Binding-site contacts:
Ligand atom O3 contacts residue HIS172 of chain 1.A at 3.3 Å.
Ligand atom C contacts residue GLN189 of chain 1.A at 3.7 Å.
Ligand atom C13 contacts residue PHE140 of chain 1.A at 3.7 Å (hydrophobic).
Ligand atom C12 contacts residue SER144 of chain 1.A at 3.8 Å.
Ligand atom C9 contacts residue CYS145 of chain 1.A at 3.6 Å (hydrophobic).
Ligand atom C16 contacts residue ASN142 of chain 1.A at 3.7 Å.
Ligand atom O3 contacts residue GLU166 of chain 1.A at 3.4 Å.
Ligand atom C3 contacts residue ASP187 of chain 1.A at 3.7 Å.
Ligand atom C5 contacts residue HIS164 of chain 1.A at 3.5 Å.
Ligand atom C4 contacts residue MET49 of chain 1.A at 3.4 Å (hydrophobic).
Ligand atom N1 contacts residue PHE140 of chain 1.A at 2.9 Å (h-bond).
Ligand atom C18 contacts residue ASN142 of chain 1.A at 3.6 Å.
Ligand atom C13 contacts residue GLU166 of chain 1.A at 3.7 Å.
Ligand atom C3 contacts residue ARG188 of chain 1.A at 3.6 Å.
Ligand atom N contacts residue CYS145 of chain 1.A at 3.5 Å (h-bond).
Ligand atom C5 contacts residue HIS41 of chain 1.A at 3.5 Å.
Ligand atom O2 contacts residue CYS145 of chain 1.A at 3.8 Å.
Ligand atom C11 contacts residue HIS163 of chain 1.A at 3.7 Å.
Ligand atom O2 contacts residue ASN142 of chain 1.A at 3.3 Å (h-bond).
Ligand atom O3 contacts residue HIS163 of chain 1.A at 2.7 Å (h-bond).
Ligand atom C12 contacts residue PHE140 of chain 1.A at 3.7 Å (hydrophobic).
Ligand atom C4 contacts residue HIS41 of chain 1.A at 3.8 Å.
Ligand atom C12 contacts residue GLU166 of chain 1.A at 3.6 Å.
Ligand atom O2 contacts residue GLY143 of chain 1.A at 3.1 Å (h-bond).
Ligand atom C2 contacts residue ARG188 of chain 1.A at 3.6 Å.
Ligand atom C14 contacts residue PHE140 of chain 1.A at 3.8 Å (hydrophobic).
Ligand atom C18 contacts residue LEU141 of chain 1.A at 3.7 Å (hydrophobic).
Ligand atom C3 contacts residue MET165 of chain 1.A at 3.3 Å (hydrophobic).
Ligand atom C3 contacts residue MET49 of chain 1.A at 3.6 Å (hydrophobic).
Ligand atom C13 contacts residue ASN142 of chain 1.A at 3.7 Å.
Ligand atom C2 contacts residue MET165 of chain 1.A at 3.7 Å (hydrophobic).
Ligand atom O3 contacts residue PHE140 of chain 1.A at 3.2 Å.
Ligand atom N1 contacts residue GLU166 of chain 1.A at 3.0 Å (salt-bridge).
Ligand atom C5 contacts residue MET49 of chain 1.A at 3.7 Å (hydrophobic).
Ligand atom C17 contacts residue ASN142 of chain 1.A at 3.5 Å.
Ligand atom C13 contacts residue LEU141 of chain 1.A at 3.5 Å (hydrophobic).
Ligand atom C7 contacts residue HIS41 of chain 1.A at 3.5 Å.
Ligand atom C14 contacts residue GLU166 of chain 1.A at 3.7 Å.
Ligand atom C12 contacts residue HIS163 of chain 1.A at 3.5 Å.
Ligand atom C11 contacts residue SER144 of chain 1.A at 3.7 Å.

Sequence of chain 2.A:
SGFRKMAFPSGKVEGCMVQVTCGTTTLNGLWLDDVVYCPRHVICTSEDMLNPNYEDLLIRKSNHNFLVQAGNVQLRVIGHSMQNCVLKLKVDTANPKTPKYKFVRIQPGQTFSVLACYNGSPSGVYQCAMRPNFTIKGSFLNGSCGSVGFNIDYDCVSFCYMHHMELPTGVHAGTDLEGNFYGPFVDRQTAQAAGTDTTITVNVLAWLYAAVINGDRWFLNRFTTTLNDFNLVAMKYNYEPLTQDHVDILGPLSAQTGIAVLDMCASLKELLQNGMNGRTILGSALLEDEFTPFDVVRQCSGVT

This small molecule binds to this protein.
Small molecule (SMILES): COc1ccccc1OCCNC(=O)c1cc(=O)[nH]c2cc(F)ccc12

Sequence of chain 1.A:
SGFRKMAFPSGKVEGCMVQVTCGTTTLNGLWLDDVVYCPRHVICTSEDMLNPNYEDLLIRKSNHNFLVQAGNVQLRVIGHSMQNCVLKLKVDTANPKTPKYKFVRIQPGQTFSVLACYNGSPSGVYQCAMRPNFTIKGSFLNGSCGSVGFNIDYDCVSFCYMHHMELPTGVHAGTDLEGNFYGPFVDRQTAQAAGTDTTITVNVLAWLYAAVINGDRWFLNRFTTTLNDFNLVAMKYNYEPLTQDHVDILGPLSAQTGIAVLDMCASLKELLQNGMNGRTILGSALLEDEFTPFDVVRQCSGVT